The protein below binds the small molecule below.
Small molecule (SMILES): CC(=O)N[C@H]1[C@H](O[C@H]2[C@H](O)[C@@H](NC(C)=O)CO[C@@H]2CO)O[C@H](CO)[C@@H](O)[C@@H]1O

Sequence of chain 1.C:
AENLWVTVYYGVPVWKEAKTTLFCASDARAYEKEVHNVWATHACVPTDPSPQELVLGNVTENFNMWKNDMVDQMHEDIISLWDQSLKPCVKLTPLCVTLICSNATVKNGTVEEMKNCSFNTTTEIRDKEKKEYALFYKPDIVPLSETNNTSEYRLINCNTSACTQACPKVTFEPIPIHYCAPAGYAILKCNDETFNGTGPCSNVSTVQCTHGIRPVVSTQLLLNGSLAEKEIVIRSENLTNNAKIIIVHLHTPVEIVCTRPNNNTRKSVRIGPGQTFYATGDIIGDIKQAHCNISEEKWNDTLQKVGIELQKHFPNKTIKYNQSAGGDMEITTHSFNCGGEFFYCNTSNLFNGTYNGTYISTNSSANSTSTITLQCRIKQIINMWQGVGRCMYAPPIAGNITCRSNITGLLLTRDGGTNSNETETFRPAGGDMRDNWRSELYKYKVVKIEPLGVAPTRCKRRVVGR

Binding-site contacts:
Ligand atom C4 contacts residue ASN263 of chain 1.C at 4.2 Å.
Ligand atom C8 contacts residue ASN263 of chain 1.C at 4.4 Å.
Ligand atom C7 contacts residue ASN263 of chain 1.C at 3.2 Å.
Ligand atom C6 contacts residue ILE284 of chain 1.C at 3.9 Å (hydrophobic).
Ligand atom O7 contacts residue ASN263 of chain 1.C at 3.0 Å (h-bond).
Ligand atom C1 contacts residue ASN263 of chain 1.C at 1.4 Å.
Ligand atom O5 contacts residue ASN263 of chain 1.C at 2.3 Å (h-bond).
Ligand atom C2 contacts residue ASN263 of chain 1.C at 2.5 Å.
Ligand atom O5 contacts residue ILE284 of chain 1.C at 3.7 Å.
Ligand atom N2 contacts residue ASN263 of chain 1.C at 3.0 Å (h-bond).
Ligand atom C5 contacts residue ASN263 of chain 1.C at 3.6 Å.
Ligand atom C3 contacts residue ASN263 of chain 1.C at 3.8 Å.